Binding-site contacts:
Ligand atom N7 contacts residue HIS57 of chain 1.A at 3.1 Å (h-bond).
Ligand atom C8 contacts residue TYR25 of chain 1.A at 3.5 Å (hydrophobic).
Ligand atom C5 contacts residue PHE37 of chain 1.A at 3.5 Å (hydrophobic).
Ligand atom C2' contacts residue ASP35 of chain 1.A at 3.5 Å.
Ligand atom N6 contacts residue TYR25 of chain 1.A at 3.6 Å.
Ligand atom C2 contacts residue TYR25 of chain 1.A at 3.6 Å (hydrophobic).
Ligand atom C4 contacts residue TYR25 of chain 1.A at 3.4 Å (hydrophobic).
Ligand atom O3' contacts residue ASP35 of chain 1.A at 2.4 Å (salt-bridge).
Ligand atom O3' contacts residue ARG58 of chain 1.A at 3.4 Å.
Ligand atom N6 contacts residue SER55 of chain 1.A at 2.9 Å (h-bond).
Ligand atom N6 contacts residue HIS57 of chain 1.A at 3.5 Å (h-bond).
Ligand atom N7 contacts residue TYR25 of chain 1.A at 3.2 Å.
Ligand atom C5 contacts residue TYR25 of chain 1.A at 3.4 Å (hydrophobic).
Ligand atom C3' contacts residue ASP35 of chain 1.A at 3.5 Å.
Ligand atom O4' contacts residue ARG58 of chain 1.A at 3.5 Å.
Ligand atom C2 contacts residue GLN22 of chain 1.A at 3.5 Å.
Ligand atom N9 contacts residue TYR25 of chain 1.A at 3.4 Å.
Ligand atom N3 contacts residue GLN22 of chain 1.A at 3.0 Å (h-bond).
Ligand atom C8 contacts residue HIS57 of chain 1.A at 3.6 Å.
Ligand atom N7 contacts residue PHE56 of chain 1.A at 3.6 Å.
Ligand atom S2P contacts residue ARG58 of chain 1.A at 3.2 Å (salt-bridge).
Ligand atom C6 contacts residue PHE37 of chain 1.A at 3.4 Å (hydrophobic).
Ligand atom O2' contacts residue TYR25 of chain 1.A at 3.4 Å.
Ligand atom N7 contacts residue PHE37 of chain 1.A at 3.5 Å.
Ligand atom O2' contacts residue ASP35 of chain 1.A at 2.4 Å (salt-bridge).
Ligand atom S2P contacts residue HIS57 of chain 1.A at 3.5 Å (h-bond).
Ligand atom N3 contacts residue PHE37 of chain 1.A at 3.6 Å.
Ligand atom C2 contacts residue PHE37 of chain 1.A at 3.5 Å (hydrophobic).
Ligand atom C4 contacts residue HIS57 of chain 1.A at 3.6 Å.
Ligand atom C5 contacts residue HIS57 of chain 1.A at 3.5 Å.
Ligand atom N1 contacts residue PHE37 of chain 1.A at 3.4 Å.
Ligand atom N1 contacts residue TYR25 of chain 1.A at 3.5 Å.
Ligand atom O2' contacts residue TYR26 of chain 1.A at 3.4 Å.
Ligand atom N3 contacts residue TYR25 of chain 1.A at 3.5 Å.
Ligand atom OP1 contacts residue ARG34 of chain 1.A at 3.1 Å (salt-bridge).
Ligand atom C4 contacts residue PHE37 of chain 1.A at 3.6 Å (hydrophobic).
Ligand atom S2P contacts residue TYR26 of chain 1.A at 3.1 Å (h-bond).
Ligand atom C6 contacts residue TYR25 of chain 1.A at 3.4 Å (hydrophobic).
Ligand atom C8 contacts residue PHE56 of chain 1.A at 3.4 Å (hydrophobic).
Ligand atom C6 contacts residue HIS57 of chain 1.A at 3.3 Å.

Sequence of chain 1.A:
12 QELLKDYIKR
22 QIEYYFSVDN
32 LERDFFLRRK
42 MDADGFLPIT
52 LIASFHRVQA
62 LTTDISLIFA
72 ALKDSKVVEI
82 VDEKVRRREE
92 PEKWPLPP

This protein binds this small molecule.
Small molecule (SMILES): Nc1ncnc2c1ncn2[C@@H]1O[C@H](CO[P](O)(=S)O[C@H]2[C@@H](O)[C@H](n3cnc4c(N)ncnc43)O[C@@H]2CO[P](=O)(O)O[C@H]2[C@@H](O)CO[C@@H]2CO[P](=O)(O)O[C@H]2[C@@H](O)[C@H](n3cnc4c(N)ncnc43)O[C@@H]2CO)[C@@H](O)[C@H]1O